This protein binds this small molecule.
Small molecule (SMILES): CC(=O)N[C@@H]1[C@@H](O)[C@H](O)[C@@H](CO)O[C@H]1O

Sequence of chain 1.A:
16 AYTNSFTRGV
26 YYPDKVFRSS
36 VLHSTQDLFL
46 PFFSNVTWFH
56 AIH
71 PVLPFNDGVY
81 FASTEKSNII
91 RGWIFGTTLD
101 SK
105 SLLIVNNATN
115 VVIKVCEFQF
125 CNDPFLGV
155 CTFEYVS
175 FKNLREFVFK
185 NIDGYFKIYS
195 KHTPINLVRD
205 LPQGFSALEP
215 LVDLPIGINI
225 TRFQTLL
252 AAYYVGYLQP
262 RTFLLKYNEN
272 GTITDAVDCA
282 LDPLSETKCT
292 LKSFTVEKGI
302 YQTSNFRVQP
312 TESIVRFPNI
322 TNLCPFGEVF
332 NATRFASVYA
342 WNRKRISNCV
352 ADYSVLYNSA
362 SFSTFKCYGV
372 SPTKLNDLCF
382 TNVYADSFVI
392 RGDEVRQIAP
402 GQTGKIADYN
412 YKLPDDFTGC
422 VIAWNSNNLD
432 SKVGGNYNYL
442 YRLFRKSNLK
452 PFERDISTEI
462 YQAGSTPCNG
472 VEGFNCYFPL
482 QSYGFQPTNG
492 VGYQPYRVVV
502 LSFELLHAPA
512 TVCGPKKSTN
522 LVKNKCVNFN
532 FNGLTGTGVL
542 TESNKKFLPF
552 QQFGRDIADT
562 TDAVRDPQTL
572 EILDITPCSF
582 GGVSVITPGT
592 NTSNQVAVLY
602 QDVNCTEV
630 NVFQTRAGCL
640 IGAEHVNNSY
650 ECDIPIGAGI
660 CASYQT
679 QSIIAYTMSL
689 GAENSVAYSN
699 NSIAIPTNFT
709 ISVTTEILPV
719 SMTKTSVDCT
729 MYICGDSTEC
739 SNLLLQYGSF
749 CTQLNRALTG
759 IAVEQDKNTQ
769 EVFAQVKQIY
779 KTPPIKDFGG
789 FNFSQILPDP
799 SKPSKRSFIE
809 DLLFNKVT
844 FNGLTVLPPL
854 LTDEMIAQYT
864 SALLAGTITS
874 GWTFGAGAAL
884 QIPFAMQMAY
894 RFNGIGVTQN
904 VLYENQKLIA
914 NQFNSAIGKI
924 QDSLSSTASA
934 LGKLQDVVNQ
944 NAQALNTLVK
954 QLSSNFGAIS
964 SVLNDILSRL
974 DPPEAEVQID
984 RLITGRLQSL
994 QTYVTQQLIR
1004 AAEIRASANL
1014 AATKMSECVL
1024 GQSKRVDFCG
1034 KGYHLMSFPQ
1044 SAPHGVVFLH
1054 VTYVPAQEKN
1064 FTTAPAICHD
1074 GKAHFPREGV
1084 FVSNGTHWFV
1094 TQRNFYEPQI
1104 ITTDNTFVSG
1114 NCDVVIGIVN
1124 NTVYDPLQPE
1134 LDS

Binding-site contacts:
Ligand atom C1 contacts residue ASN646 of chain 1.A at 1.4 Å.
Ligand atom O7 contacts residue ASN646 of chain 1.A at 3.3 Å (h-bond).
Ligand atom C8 contacts residue ASN646 of chain 1.A at 3.8 Å.
Ligand atom C4 contacts residue ASN646 of chain 1.A at 4.2 Å.
Ligand atom C7 contacts residue HIS644 of chain 1.A at 4.2 Å.
Ligand atom C5 contacts residue ASN646 of chain 1.A at 3.7 Å.
Ligand atom C3 contacts residue ASN646 of chain 1.A at 3.8 Å.
Ligand atom O7 contacts residue HIS644 of chain 1.A at 4.2 Å.
Ligand atom N2 contacts residue ASN646 of chain 1.A at 2.9 Å (h-bond).
Ligand atom C8 contacts residue VAL645 of chain 1.A at 4.0 Å (hydrophobic).
Ligand atom C8 contacts residue HIS644 of chain 1.A at 3.3 Å.
Ligand atom C2 contacts residue ASN646 of chain 1.A at 2.5 Å.
Ligand atom C7 contacts residue ASN646 of chain 1.A at 3.3 Å.
Ligand atom O5 contacts residue ASN646 of chain 1.A at 2.4 Å (h-bond).